The protein below binds the small molecule below.
Small molecule (SMILES): CCOc1noc2cc(OCCC3CCN(c4ccc(C)nn4)CC3)ccc12

Sequence of chain 8.A:
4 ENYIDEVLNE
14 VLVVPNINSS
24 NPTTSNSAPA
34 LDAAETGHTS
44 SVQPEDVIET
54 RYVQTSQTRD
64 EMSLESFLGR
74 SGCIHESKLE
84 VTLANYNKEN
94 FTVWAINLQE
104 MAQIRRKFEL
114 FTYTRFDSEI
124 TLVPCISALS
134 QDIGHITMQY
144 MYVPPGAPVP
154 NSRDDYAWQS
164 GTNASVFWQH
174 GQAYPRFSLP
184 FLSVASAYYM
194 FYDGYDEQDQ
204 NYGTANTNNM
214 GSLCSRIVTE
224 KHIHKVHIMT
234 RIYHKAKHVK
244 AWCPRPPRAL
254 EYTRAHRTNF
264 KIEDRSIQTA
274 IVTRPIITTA

Binding-site contacts:
Ligand atom C18 contacts residue LEU182 of chain 8.A at 3.2 Å (hydrophobic).
Ligand atom C05 contacts residue LEU101 of chain 8.A at 3.9 Å (hydrophobic).
Ligand atom C19 contacts residue LEU182 of chain 8.A at 3.6 Å (hydrophobic).
Ligand atom C03 contacts residue ASN211 of chain 8.A at 3.1 Å.
Ligand atom C19 contacts residue TYR145 of chain 8.A at 3.2 Å (hydrophobic).
Ligand atom C09 contacts residue TYR191 of chain 8.A at 3.6 Å (hydrophobic).
Ligand atom O26 contacts residue TYR145 of chain 8.A at 3.2 Å.
Ligand atom O16 contacts residue ILE99 of chain 8.A at 3.6 Å.
Ligand atom N08 contacts residue LEU101 of chain 8.A at 3.8 Å.
Ligand atom C17 contacts residue LEU182 of chain 8.A at 3.7 Å (hydrophobic).
Ligand atom N24 contacts residue LEU216 of chain 8.A at 3.5 Å.
Ligand atom C12 contacts residue ILE99 of chain 8.A at 3.7 Å (hydrophobic).
Ligand atom C15 contacts residue ILE123 of chain 8.A at 3.6 Å (hydrophobic).
Ligand atom C28 contacts residue TYR143 of chain 8.A at 3.4 Å (hydrophobic).
Ligand atom C01 contacts residue TYR192 of chain 8.A at 2.9 Å (hydrophobic).
Ligand atom C09 contacts residue LEU101 of chain 8.A at 3.8 Å (hydrophobic).
Ligand atom C21 contacts residue ILE123 of chain 8.A at 3.8 Å (hydrophobic).
Ligand atom C10 contacts residue TYR191 of chain 8.A at 3.7 Å (hydrophobic).
Ligand atom C18 contacts residue ILE99 of chain 8.A at 3.8 Å (hydrophobic).
Ligand atom C04 contacts residue ASN211 of chain 8.A at 3.4 Å.
Ligand atom C15 contacts residue LEU182 of chain 8.A at 3.7 Å (hydrophobic).
Ligand atom C27 contacts residue PHE180 of chain 8.A at 3.2 Å (hydrophobic).
Ligand atom C17 contacts residue ILE99 of chain 8.A at 3.8 Å (hydrophobic).
Ligand atom C14 contacts residue HIS237 of chain 8.A at 3.5 Å.
Ligand atom N24 contacts residue PHE180 of chain 8.A at 3.6 Å.
Ligand atom C28 contacts residue ALA167 of chain 8.A at 3.1 Å (hydrophobic).
Ligand atom C18 contacts residue TYR145 of chain 8.A at 3.8 Å (hydrophobic).
Ligand atom C22 contacts residue ILE123 of chain 8.A at 3.6 Å (hydrophobic).
Ligand atom C13 contacts residue MET213 of chain 8.A at 3.4 Å (hydrophobic).
Ligand atom N06 contacts residue LEU101 of chain 8.A at 3.2 Å.
Ligand atom C28 contacts residue MET144 of chain 8.A at 3.8 Å (hydrophobic).
Ligand atom O26 contacts residue PHE180 of chain 8.A at 3.7 Å.
Ligand atom C22 contacts residue ILE99 of chain 8.A at 3.9 Å (hydrophobic).
Ligand atom N07 contacts residue LEU101 of chain 8.A at 3.7 Å.
Ligand atom C01 contacts residue THR207 of chain 8.A at 2.9 Å.
Ligand atom O23 contacts residue LEU216 of chain 8.A at 3.7 Å.
Ligand atom C25 contacts residue PHE180 of chain 8.A at 3.5 Å (hydrophobic).
Ligand atom C28 contacts residue TYR145 of chain 8.A at 3.3 Å (hydrophobic).
Ligand atom C14 contacts residue SER121 of chain 8.A at 3.5 Å.
Ligand atom C04 contacts residue MET213 of chain 8.A at 3.9 Å (hydrophobic).